Binding-site contacts:
Ligand atom N21 contacts residue TRP230 of chain 2.A at 3.3 Å.
Ligand atom C25 contacts residue PRO237 of chain 2.A at 3.0 Å (hydrophobic).
Ligand atom N21 contacts residue PHE228 of chain 2.A at 3.3 Å.
Ligand atom O7 contacts residue TYR189 of chain 2.A at 3.6 Å.
Ligand atom O7 contacts residue VAL107 of chain 2.A at 3.6 Å.
Ligand atom N21 contacts residue TYR189 of chain 2.A at 3.2 Å.
Ligand atom C2 contacts residue TRP230 of chain 2.A at 3.7 Å (hydrophobic).
Ligand atom C30 contacts residue LYS105 of chain 2.A at 3.4 Å.
Ligand atom C18 contacts residue VAL180 of chain 2.A at 3.6 Å (hydrophobic).
Ligand atom C8 contacts residue LEU235 of chain 2.A at 3.5 Å (hydrophobic).
Ligand atom O23 contacts residue LYS103 of chain 2.A at 3.4 Å.
Ligand atom C27 contacts residue TYR319 of chain 2.A at 3.3 Å (hydrophobic).
Ligand atom C20 contacts residue TYR319 of chain 2.A at 3.5 Å (hydrophobic).
Ligand atom C18 contacts residue TYR182 of chain 2.A at 3.6 Å (hydrophobic).
Ligand atom C19 contacts residue VAL180 of chain 2.A at 3.4 Å (hydrophobic).
Ligand atom C1 contacts residue LEU235 of chain 2.A at 3.4 Å (hydrophobic).
Ligand atom N13 contacts residue LYS102 of chain 2.A at 2.8 Å (salt-bridge).
Ligand atom C30 contacts residue LYS104 of chain 2.A at 3.6 Å.
Ligand atom O17 contacts residue LYS102 of chain 2.A at 3.4 Å (salt-bridge).
Ligand atom O17 contacts residue LYS104 of chain 2.A at 3.4 Å.
Ligand atom C6 contacts residue TYR189 of chain 2.A at 3.5 Å (hydrophobic).
Ligand atom C8 contacts residue TYR189 of chain 2.A at 3.2 Å (hydrophobic).
Ligand atom O23 contacts residue LYS102 of chain 2.A at 3.2 Å (salt-bridge).
Ligand atom C4 contacts residue LEU101 of chain 2.A at 3.7 Å (hydrophobic).
Ligand atom C29 contacts residue PRO237 of chain 2.A at 3.6 Å (hydrophobic).
Ligand atom C5 contacts residue TYR189 of chain 2.A at 3.6 Å (hydrophobic).
Ligand atom C33 contacts residue PHE228 of chain 2.A at 3.7 Å (hydrophobic).
Ligand atom C25 contacts residue LYS104 of chain 2.A at 3.3 Å.
Ligand atom C14 contacts residue LYS102 of chain 2.A at 3.5 Å.
Ligand atom CL9 contacts residue TYR182 of chain 2.A at 3.6 Å.
Ligand atom C31 contacts residue LYS105 of chain 2.A at 3.5 Å.
Ligand atom O23 contacts residue LYS104 of chain 2.A at 2.8 Å (salt-bridge).
Ligand atom C1 contacts residue TYR189 of chain 2.A at 3.5 Å (hydrophobic).
Ligand atom CL9 contacts residue TRP230 of chain 2.A at 3.4 Å.
Ligand atom N13 contacts residue LEU101 of chain 2.A at 3.7 Å.
Ligand atom C27 contacts residue HIS236 of chain 2.A at 3.3 Å.
Ligand atom C2 contacts residue LEU235 of chain 2.A at 3.5 Å (hydrophobic).
Ligand atom C19 contacts residue GLY191 of chain 2.A at 3.4 Å.
Ligand atom C19 contacts residue TYR189 of chain 2.A at 3.3 Å (hydrophobic).
Ligand atom C14 contacts residue LYS104 of chain 2.A at 3.7 Å.

A small-molecule ligand and the protein it binds are described below.
Small molecule (SMILES): CN(C)c1c(Oc2cc(Cl)cc(C#N)c2)cc(CC(=O)N2CCc3ccccc3C2)[nH]c1=O

Sequence of chain 2.A:
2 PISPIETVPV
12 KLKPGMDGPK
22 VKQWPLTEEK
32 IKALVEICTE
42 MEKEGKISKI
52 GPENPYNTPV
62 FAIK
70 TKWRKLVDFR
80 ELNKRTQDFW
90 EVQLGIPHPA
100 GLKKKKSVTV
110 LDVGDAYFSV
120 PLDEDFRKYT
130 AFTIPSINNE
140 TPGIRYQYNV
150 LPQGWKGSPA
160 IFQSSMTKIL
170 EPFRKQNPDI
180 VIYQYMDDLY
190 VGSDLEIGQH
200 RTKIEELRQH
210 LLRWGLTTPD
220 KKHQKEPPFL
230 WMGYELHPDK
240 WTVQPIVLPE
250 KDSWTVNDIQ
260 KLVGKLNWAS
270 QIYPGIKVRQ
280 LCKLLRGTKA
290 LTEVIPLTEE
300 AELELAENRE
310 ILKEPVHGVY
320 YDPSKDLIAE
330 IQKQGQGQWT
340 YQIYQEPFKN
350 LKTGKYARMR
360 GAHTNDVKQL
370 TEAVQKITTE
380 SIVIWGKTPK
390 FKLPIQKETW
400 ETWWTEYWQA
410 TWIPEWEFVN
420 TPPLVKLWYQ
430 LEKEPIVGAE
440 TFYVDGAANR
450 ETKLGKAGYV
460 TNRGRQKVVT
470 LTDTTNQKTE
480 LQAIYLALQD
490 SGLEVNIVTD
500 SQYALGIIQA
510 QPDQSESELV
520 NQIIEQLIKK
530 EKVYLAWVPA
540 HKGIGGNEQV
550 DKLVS